A small-molecule ligand and the protein it binds are described below.
Small molecule (SMILES): Cc1cn([C@H]2C[C@H](O[P](=O)(O)OC[C@H]3O[C@@H](n4ccc(N)nc4=O)C[C@@H]3O[P](=O)(O)OC[C@H]3O[C@@H](n4cnc5c(=O)nc(N)[nH]c54)C[C@@H]3O[P](=O)(O)OC[C@H]3O[C@@H](n4cc(C)c(=O)[nH]c4=O)C[C@@H]3O[P](=O)(O)OC[C@H]3O[C@@H](n4cnc5c(=O)nc(N)[nH]c54)C[C@@H]3O)[C@@H](CO[P](=O)(O)O[C@H]3C[C@H](n4ccc(N)nc4=O)O[C@@H]3CO)O2)c(=O)[nH]c1=O

Sequence of chain 1.C:
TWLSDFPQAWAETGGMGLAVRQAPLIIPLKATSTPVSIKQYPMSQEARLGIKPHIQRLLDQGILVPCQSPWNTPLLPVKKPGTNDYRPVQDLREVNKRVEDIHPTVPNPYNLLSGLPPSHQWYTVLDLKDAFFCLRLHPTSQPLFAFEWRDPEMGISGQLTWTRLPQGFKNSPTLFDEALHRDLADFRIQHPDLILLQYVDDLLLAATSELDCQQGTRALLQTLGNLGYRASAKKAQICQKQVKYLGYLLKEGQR

Binding-site contacts:
Ligand atom C2 contacts residue LEU76 of chain 1.C at 3.4 Å (hydrophobic).
Ligand atom C1' contacts residue TYR41 of chain 1.C at 3.9 Å (hydrophobic).
Ligand atom C2' contacts residue ARG93 of chain 1.C at 4.2 Å.
Ligand atom C3' contacts residue ARG93 of chain 1.C at 4.4 Å.
Ligand atom C4 contacts residue LEU76 of chain 1.C at 4.0 Å (hydrophobic).
Ligand atom O2 contacts residue ARG93 of chain 1.C at 2.8 Å (salt-bridge).
Ligand atom C2 contacts residue ARG93 of chain 1.C at 3.9 Å.
Ligand atom O2 contacts residue TYR41 of chain 1.C at 3.0 Å (h-bond).
Ligand atom O2 contacts residue LEU76 of chain 1.C at 3.2 Å.
Ligand atom C4' contacts residue TYR41 of chain 1.C at 3.9 Å (hydrophobic).
Ligand atom C2' contacts residue ARG93 of chain 1.C at 3.3 Å.
Ligand atom C3' contacts residue TYR41 of chain 1.C at 4.2 Å (hydrophobic).
Ligand atom C1' contacts residue ARG93 of chain 1.C at 4.1 Å.
Ligand atom O5' contacts residue TYR41 of chain 1.C at 4.3 Å.
Ligand atom C1' contacts residue ARG93 of chain 1.C at 2.9 Å.
Ligand atom C2 contacts residue ARG93 of chain 1.C at 3.9 Å.
Ligand atom O2 contacts residue ARG93 of chain 1.C at 3.2 Å (salt-bridge).
Ligand atom O4' contacts residue ARG93 of chain 1.C at 3.6 Å.
Ligand atom O3' contacts residue TYR41 of chain 1.C at 3.3 Å.
Ligand atom C2 contacts residue TYR41 of chain 1.C at 4.1 Å (hydrophobic).
Ligand atom C4' contacts residue ARG93 of chain 1.C at 4.2 Å.
Ligand atom OP1 contacts residue TYR41 of chain 1.C at 4.3 Å.
Ligand atom N3 contacts residue LEU76 of chain 1.C at 3.1 Å.
Ligand atom OP1 contacts residue LYS97 of chain 1.C at 4.4 Å.
Ligand atom C4' contacts residue TYR41 of chain 1.C at 3.7 Å (hydrophobic).
Ligand atom N4 contacts residue LEU76 of chain 1.C at 4.4 Å.
Ligand atom O4' contacts residue TYR41 of chain 1.C at 3.6 Å.
Ligand atom N1 contacts residue LEU76 of chain 1.C at 4.5 Å.
Ligand atom C5' contacts residue TYR41 of chain 1.C at 3.3 Å (hydrophobic).
Ligand atom P contacts residue TYR41 of chain 1.C at 4.3 Å.
Ligand atom O4' contacts residue TYR41 of chain 1.C at 3.9 Å.
Ligand atom C1' contacts residue TYR41 of chain 1.C at 4.3 Å (hydrophobic).
Ligand atom N1 contacts residue ARG93 of chain 1.C at 3.8 Å.